Sequence of chain 1.D:
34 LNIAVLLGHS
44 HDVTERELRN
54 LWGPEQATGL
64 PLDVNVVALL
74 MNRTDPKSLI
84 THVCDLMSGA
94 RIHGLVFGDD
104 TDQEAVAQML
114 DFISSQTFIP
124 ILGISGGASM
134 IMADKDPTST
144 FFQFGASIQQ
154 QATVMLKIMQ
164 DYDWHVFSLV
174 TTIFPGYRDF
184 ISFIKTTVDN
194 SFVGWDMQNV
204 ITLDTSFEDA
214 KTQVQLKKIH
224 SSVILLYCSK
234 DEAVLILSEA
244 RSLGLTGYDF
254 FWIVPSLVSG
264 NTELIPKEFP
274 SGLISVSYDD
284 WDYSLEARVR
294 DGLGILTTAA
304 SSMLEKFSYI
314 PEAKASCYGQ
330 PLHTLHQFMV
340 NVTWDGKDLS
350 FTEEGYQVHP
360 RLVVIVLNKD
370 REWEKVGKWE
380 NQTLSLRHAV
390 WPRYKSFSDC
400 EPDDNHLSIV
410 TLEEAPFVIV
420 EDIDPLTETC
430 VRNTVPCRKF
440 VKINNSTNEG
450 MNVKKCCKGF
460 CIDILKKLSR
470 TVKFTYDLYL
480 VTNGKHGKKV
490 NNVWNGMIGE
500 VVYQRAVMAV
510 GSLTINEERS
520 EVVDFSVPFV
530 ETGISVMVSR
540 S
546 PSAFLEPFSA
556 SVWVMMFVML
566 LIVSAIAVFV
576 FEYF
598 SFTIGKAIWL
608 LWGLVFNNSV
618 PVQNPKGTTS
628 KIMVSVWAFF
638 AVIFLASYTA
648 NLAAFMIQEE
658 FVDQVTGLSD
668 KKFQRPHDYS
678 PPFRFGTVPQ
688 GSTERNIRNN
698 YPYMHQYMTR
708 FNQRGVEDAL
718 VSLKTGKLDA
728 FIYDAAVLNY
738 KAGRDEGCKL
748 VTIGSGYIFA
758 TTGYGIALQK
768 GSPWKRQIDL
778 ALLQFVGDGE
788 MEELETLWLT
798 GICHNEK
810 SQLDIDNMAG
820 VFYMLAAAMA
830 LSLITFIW

This small molecule binds to this protein.
Small molecule (SMILES): CC(=O)N[C@@H]1[C@@H](O)[C@H](O)[C@@H](CO)O[C@H]1O

Binding-site contacts:
Ligand atom O5 contacts residue ASN443 of chain 1.D at 2.4 Å (h-bond).
Ligand atom C2 contacts residue ASN443 of chain 1.D at 2.5 Å.
Ligand atom O5 contacts residue ILE442 of chain 1.D at 3.6 Å.
Ligand atom C7 contacts residue ASN443 of chain 1.D at 3.8 Å.
Ligand atom C3 contacts residue ASN443 of chain 1.D at 3.8 Å.
Ligand atom C1 contacts residue ASN443 of chain 1.D at 1.4 Å.
Ligand atom C1 contacts residue ILE442 of chain 1.D at 4.2 Å (hydrophobic).
Ligand atom C6 contacts residue ILE442 of chain 1.D at 4.2 Å (hydrophobic).
Ligand atom C5 contacts residue ASN443 of chain 1.D at 3.7 Å.
Ligand atom C5 contacts residue ILE442 of chain 1.D at 4.2 Å (hydrophobic).
Ligand atom N2 contacts residue ASN443 of chain 1.D at 2.9 Å (h-bond).
Ligand atom C4 contacts residue ASN443 of chain 1.D at 4.2 Å.
Ligand atom O7 contacts residue ASN443 of chain 1.D at 3.9 Å.